Sequence of chain 1.C:
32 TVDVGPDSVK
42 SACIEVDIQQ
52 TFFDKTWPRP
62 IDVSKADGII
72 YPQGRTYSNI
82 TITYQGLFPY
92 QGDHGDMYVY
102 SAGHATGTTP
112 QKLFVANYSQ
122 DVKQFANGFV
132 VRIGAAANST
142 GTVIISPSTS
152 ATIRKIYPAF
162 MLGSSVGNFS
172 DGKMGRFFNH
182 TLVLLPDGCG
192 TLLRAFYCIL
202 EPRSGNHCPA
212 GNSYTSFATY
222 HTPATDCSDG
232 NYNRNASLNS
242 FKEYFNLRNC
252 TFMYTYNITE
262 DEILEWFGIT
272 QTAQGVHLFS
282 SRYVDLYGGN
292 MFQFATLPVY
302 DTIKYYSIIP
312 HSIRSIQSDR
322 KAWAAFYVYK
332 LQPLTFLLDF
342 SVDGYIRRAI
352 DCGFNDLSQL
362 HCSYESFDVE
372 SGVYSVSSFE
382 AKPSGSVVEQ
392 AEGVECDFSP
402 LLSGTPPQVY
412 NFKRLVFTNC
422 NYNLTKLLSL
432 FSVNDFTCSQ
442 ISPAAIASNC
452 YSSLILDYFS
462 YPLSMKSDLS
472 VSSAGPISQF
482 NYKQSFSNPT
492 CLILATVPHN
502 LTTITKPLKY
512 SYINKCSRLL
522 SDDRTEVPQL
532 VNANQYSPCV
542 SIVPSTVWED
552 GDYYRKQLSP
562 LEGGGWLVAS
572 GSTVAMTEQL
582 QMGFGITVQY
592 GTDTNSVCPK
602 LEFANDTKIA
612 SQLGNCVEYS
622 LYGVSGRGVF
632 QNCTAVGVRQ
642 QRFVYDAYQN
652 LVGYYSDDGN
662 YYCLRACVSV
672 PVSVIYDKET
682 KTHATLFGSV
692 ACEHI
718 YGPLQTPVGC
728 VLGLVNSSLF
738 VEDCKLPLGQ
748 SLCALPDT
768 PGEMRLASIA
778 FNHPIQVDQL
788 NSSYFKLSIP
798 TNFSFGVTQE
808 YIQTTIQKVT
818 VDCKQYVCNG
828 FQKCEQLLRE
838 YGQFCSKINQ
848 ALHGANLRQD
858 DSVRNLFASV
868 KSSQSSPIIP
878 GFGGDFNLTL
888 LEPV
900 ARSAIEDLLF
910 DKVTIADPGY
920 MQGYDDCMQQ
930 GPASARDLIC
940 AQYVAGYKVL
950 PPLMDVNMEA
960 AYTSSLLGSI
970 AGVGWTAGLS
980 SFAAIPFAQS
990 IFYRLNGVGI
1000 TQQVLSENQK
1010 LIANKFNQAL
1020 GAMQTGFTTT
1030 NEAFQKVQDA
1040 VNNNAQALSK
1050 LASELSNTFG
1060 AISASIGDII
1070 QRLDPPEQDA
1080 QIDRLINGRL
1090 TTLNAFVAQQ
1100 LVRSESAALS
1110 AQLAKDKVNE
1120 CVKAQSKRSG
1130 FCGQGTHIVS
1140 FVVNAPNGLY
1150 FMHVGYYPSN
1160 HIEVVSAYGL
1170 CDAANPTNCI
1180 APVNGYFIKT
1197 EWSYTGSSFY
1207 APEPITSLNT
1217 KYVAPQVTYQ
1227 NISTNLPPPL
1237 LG

This protein binds this small molecule.
Small molecule (SMILES): CC(=O)N[C@@H]1[C@@H](O)[C@H](O)[C@@H](CO)O[C@H]1O

Binding-site contacts:
Ligand atom N2 contacts residue ASN501 of chain 1.C at 2.9 Å (h-bond).
Ligand atom O5 contacts residue ASN501 of chain 1.C at 2.4 Å (h-bond).
Ligand atom C8 contacts residue HIS500 of chain 1.C at 4.0 Å.
Ligand atom O7 contacts residue ASN501 of chain 1.C at 3.5 Å (h-bond).
Ligand atom C5 contacts residue ASN501 of chain 1.C at 3.7 Å.
Ligand atom C7 contacts residue ASN501 of chain 1.C at 3.4 Å.
Ligand atom C3 contacts residue ASN501 of chain 1.C at 3.8 Å.
Ligand atom C1 contacts residue ASN501 of chain 1.C at 1.5 Å.
Ligand atom C2 contacts residue ASN501 of chain 1.C at 2.5 Å.
Ligand atom C4 contacts residue ASN501 of chain 1.C at 4.3 Å.
Ligand atom C8 contacts residue ASN501 of chain 1.C at 3.7 Å.